Sequence of chain 1.A:
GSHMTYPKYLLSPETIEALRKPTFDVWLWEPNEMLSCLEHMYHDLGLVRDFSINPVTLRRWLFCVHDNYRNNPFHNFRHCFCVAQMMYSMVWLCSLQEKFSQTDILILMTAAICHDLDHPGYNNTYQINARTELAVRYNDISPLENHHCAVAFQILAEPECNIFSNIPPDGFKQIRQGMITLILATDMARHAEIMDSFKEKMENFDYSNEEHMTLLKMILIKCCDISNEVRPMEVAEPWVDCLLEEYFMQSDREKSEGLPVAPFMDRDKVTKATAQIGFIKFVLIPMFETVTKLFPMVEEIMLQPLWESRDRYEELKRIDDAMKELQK

This small molecule binds to this protein.
Small molecule (SMILES): O=c1[nH]c(Cc2ccccc2)nc2c1cnn2C1CCCC1

Binding-site contacts:
Ligand atom C8 contacts residue GLN276 of chain 1.A at 3.4 Å.
Ligand atom C11 contacts residue MET188 of chain 1.A at 3.8 Å (hydrophobic).
Ligand atom C16 contacts residue GLN276 of chain 1.A at 3.4 Å.
Ligand atom C18 contacts residue ALA275 of chain 1.A at 3.9 Å (hydrophobic).
Ligand atom C19 contacts residue PHE264 of chain 1.A at 3.5 Å (hydrophobic).
Ligand atom C6 contacts residue GLN276 of chain 1.A at 3.6 Å.
Ligand atom C17 contacts residue ALA275 of chain 1.A at 3.8 Å (hydrophobic).
Ligand atom C2 contacts residue PHE279 of chain 1.A at 3.5 Å (hydrophobic).
Ligand atom C22 contacts residue GLN276 of chain 1.A at 3.2 Å.
Ligand atom C19 contacts residue TYR247 of chain 1.A at 3.5 Å (hydrophobic).
Ligand atom C10 contacts residue TYR247 of chain 1.A at 3.6 Å (hydrophobic).
Ligand atom N7 contacts residue PHE279 of chain 1.A at 3.4 Å.
Ligand atom N3 contacts residue PHE279 of chain 1.A at 3.9 Å.
Ligand atom C16 contacts residue PHE279 of chain 1.A at 3.7 Å (hydrophobic).
Ligand atom C13 contacts residue HIS75 of chain 1.A at 3.8 Å.
Ligand atom C1 contacts residue PHE279 of chain 1.A at 3.6 Å (hydrophobic).
Ligand atom N4 contacts residue PHE74 of chain 1.A at 4.0 Å.
Ligand atom N3 contacts residue LEU243 of chain 1.A at 3.9 Å.
Ligand atom N4 contacts residue ILE226 of chain 1.A at 3.7 Å.
Ligand atom O15 contacts residue PHE279 of chain 1.A at 3.9 Å.
Ligand atom C6 contacts residue PHE279 of chain 1.A at 3.5 Å (hydrophobic).
Ligand atom C21 contacts residue VAL240 of chain 1.A at 3.9 Å (hydrophobic).
Ligand atom C14 contacts residue TYR247 of chain 1.A at 3.5 Å (hydrophobic).
Ligand atom C22 contacts residue LEU243 of chain 1.A at 3.6 Å (hydrophobic).
Ligand atom C18 contacts residue TYR247 of chain 1.A at 3.8 Å (hydrophobic).
Ligand atom C21 contacts residue LEU243 of chain 1.A at 3.8 Å (hydrophobic).
Ligand atom C14 contacts residue LEU243 of chain 1.A at 3.6 Å (hydrophobic).
Ligand atom C20 contacts residue LEU244 of chain 1.A at 3.9 Å (hydrophobic).
Ligand atom N9 contacts residue LEU243 of chain 1.A at 3.4 Å.
Ligand atom C8 contacts residue LEU243 of chain 1.A at 3.8 Å (hydrophobic).
Ligand atom O15 contacts residue GLN276 of chain 1.A at 3.3 Å (h-bond).
Ligand atom C17 contacts residue GLN276 of chain 1.A at 3.7 Å.
Ligand atom N7 contacts residue GLN276 of chain 1.A at 2.6 Å (h-bond).
Ligand atom C17 contacts residue LEU243 of chain 1.A at 3.8 Å (hydrophobic).
Ligand atom N9 contacts residue PHE279 of chain 1.A at 3.5 Å.
Ligand atom C8 contacts residue PHE279 of chain 1.A at 3.5 Å (hydrophobic).
Ligand atom C2 contacts residue LEU243 of chain 1.A at 3.4 Å (hydrophobic).
Ligand atom C12 contacts residue MET188 of chain 1.A at 3.7 Å (hydrophobic).
Ligand atom C1 contacts residue LEU243 of chain 1.A at 4.0 Å (hydrophobic).
Ligand atom C22 contacts residue ALA275 of chain 1.A at 3.9 Å (hydrophobic).